Sequence of chain 6.E:
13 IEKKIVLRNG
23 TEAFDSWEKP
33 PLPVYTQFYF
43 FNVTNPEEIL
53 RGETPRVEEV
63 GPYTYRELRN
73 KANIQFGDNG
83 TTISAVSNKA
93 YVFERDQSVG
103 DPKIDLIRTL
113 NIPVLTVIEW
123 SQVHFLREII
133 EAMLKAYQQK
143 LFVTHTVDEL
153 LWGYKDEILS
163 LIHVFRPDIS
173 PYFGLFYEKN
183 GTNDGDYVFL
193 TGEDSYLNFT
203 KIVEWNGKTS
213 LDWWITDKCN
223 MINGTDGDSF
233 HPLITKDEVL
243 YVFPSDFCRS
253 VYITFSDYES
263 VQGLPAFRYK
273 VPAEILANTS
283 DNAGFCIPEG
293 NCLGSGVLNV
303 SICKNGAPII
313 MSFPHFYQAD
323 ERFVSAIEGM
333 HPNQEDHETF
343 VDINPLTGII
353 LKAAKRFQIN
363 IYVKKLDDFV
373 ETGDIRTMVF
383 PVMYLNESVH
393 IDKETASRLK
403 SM

This small molecule binds to this protein.
Small molecule (SMILES): CC(=O)N[C@@H]1[C@@H](O)[C@H](O)[C@@H](CO)O[C@H]1O

Binding-site contacts:
Ligand atom C8 contacts residue LEU192 of chain 6.E at 3.7 Å (hydrophobic).
Ligand atom C6 contacts residue SER197 of chain 6.E at 4.3 Å.
Ligand atom C2 contacts residue ASN200 of chain 6.E at 2.5 Å.
Ligand atom C5 contacts residue SER197 of chain 6.E at 4.2 Å.
Ligand atom C8 contacts residue VAL205 of chain 6.E at 3.7 Å (hydrophobic).
Ligand atom C4 contacts residue ASN200 of chain 6.E at 3.8 Å.
Ligand atom N2 contacts residue LEU192 of chain 6.E at 3.5 Å.
Ligand atom C2 contacts residue LEU192 of chain 6.E at 4.3 Å (hydrophobic).
Ligand atom C5 contacts residue ASN200 of chain 6.E at 3.3 Å.
Ligand atom O6 contacts residue ASN200 of chain 6.E at 3.0 Å (h-bond).
Ligand atom C1 contacts residue ASN200 of chain 6.E at 1.4 Å.
Ligand atom C7 contacts residue LEU192 of chain 6.E at 3.8 Å (hydrophobic).
Ligand atom C1 contacts residue LEU192 of chain 6.E at 3.9 Å (hydrophobic).
Ligand atom N2 contacts residue ASN200 of chain 6.E at 3.3 Å (h-bond).
Ligand atom C7 contacts residue ASN200 of chain 6.E at 3.6 Å.
Ligand atom O7 contacts residue ASN200 of chain 6.E at 3.3 Å (h-bond).
Ligand atom C6 contacts residue LEU199 of chain 6.E at 4.1 Å (hydrophobic).
Ligand atom O5 contacts residue ASN200 of chain 6.E at 2.5 Å (h-bond).
Ligand atom C6 contacts residue ASN200 of chain 6.E at 3.3 Å.
Ligand atom O5 contacts residue SER197 of chain 6.E at 4.0 Å.
Ligand atom C3 contacts residue ASN200 of chain 6.E at 3.7 Å.
Ligand atom O7 contacts residue LYS203 of chain 6.E at 4.0 Å.